Binding-site contacts:
Ligand atom C1 contacts residue GLU188 of chain 1.H at 3.6 Å.
Ligand atom C2 contacts residue GLY211 of chain 1.H at 3.7 Å.
Ligand atom O1 contacts residue MET276 of chain 1.H at 4.5 Å.
Ligand atom C2 contacts residue ARG210 of chain 1.H at 4.4 Å.
Ligand atom C1 contacts residue LYS186 of chain 1.H at 3.7 Å.
Ligand atom O2 contacts residue MG1 of chain 1.QA at 4.3 Å.
Ligand atom O1 contacts residue LYS186 of chain 1.H at 3.8 Å.
Ligand atom O3 contacts residue GLU188 of chain 1.H at 2.8 Å (salt-bridge).
Ligand atom O2 contacts residue ARG210 of chain 1.H at 3.4 Å (salt-bridge).
Ligand atom O4 contacts residue ASP212 of chain 1.H at 2.8 Å (salt-bridge).
Ligand atom O4 contacts residue GLY211 of chain 1.H at 3.6 Å.
Ligand atom O2 contacts residue THR244 of chain 1.H at 2.6 Å (h-bond).
Ligand atom O3 contacts residue ALA209 of chain 1.H at 4.0 Å.
Ligand atom O4 contacts residue ALA209 of chain 1.H at 3.9 Å.
Ligand atom O2 contacts residue ALA209 of chain 1.H at 3.3 Å.
Ligand atom C1 contacts residue THR244 of chain 1.H at 4.1 Å.
Ligand atom C1 contacts residue MG1 of chain 1.QA at 2.8 Å.
Ligand atom O1 contacts residue THR244 of chain 1.H at 3.6 Å (h-bond).
Ligand atom O1 contacts residue ALA209 of chain 1.H at 4.2 Å.
Ligand atom C1 contacts residue ALA209 of chain 1.H at 3.8 Å (hydrophobic).
Ligand atom O3 contacts residue ASP212 of chain 1.H at 3.8 Å.
Ligand atom O4 contacts residue MG1 of chain 1.QA at 2.4 Å.
Ligand atom O3 contacts residue MG1 of chain 1.QA at 1.9 Å.
Ligand atom O2 contacts residue ASP212 of chain 1.H at 3.9 Å.
Ligand atom O3 contacts residue LYS186 of chain 1.H at 2.8 Å (salt-bridge).
Ligand atom O1 contacts residue ARG87 of chain 1.H at 4.0 Å.
Ligand atom C2 contacts residue ALA209 of chain 1.H at 3.6 Å (hydrophobic).
Ligand atom O2 contacts residue GLY211 of chain 1.H at 2.8 Å (h-bond).
Ligand atom O1 contacts residue MG1 of chain 1.QA at 3.9 Å.
Ligand atom C2 contacts residue GLU188 of chain 1.H at 3.5 Å.
Ligand atom O4 contacts residue GLU188 of chain 1.H at 2.9 Å (salt-bridge).
Ligand atom C1 contacts residue ASP212 of chain 1.H at 4.4 Å.
Ligand atom C2 contacts residue MG1 of chain 1.QA at 3.0 Å.
Ligand atom O1 contacts residue MET207 of chain 1.H at 4.3 Å.
Ligand atom C2 contacts residue ASP212 of chain 1.H at 3.7 Å.
Ligand atom C2 contacts residue THR244 of chain 1.H at 3.6 Å.

A protein and the small-molecule ligand that binds it are described below.
Small molecule (SMILES): O=C([O-])C(=O)[O-]

Sequence of chain 1.H:
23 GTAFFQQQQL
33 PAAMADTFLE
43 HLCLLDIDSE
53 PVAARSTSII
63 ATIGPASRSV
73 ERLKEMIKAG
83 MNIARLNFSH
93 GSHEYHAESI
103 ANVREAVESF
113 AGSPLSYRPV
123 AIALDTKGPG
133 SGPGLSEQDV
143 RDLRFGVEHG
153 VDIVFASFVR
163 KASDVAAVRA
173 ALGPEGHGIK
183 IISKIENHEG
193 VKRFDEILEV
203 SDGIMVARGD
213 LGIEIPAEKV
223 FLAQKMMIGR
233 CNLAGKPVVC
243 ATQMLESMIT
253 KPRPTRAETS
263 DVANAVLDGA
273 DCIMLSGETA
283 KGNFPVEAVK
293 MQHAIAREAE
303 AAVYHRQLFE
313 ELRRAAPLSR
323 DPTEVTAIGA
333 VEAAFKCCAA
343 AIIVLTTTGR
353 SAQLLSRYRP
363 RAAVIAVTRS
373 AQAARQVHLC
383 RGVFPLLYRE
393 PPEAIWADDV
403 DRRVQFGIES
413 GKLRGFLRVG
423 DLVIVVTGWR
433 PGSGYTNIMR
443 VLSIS